Binding-site contacts:
Ligand atom C1 contacts residue GLY345 of chain 1.A at 4.2 Å.
Ligand atom C6 contacts residue SER347 of chain 1.A at 4.4 Å.
Ligand atom C1 contacts residue ASN350 of chain 1.A at 1.4 Å.
Ligand atom C3 contacts residue GLY345 of chain 1.A at 3.7 Å.
Ligand atom O5 contacts residue SER347 of chain 1.A at 3.5 Å.
Ligand atom O3 contacts residue GLY345 of chain 1.A at 4.1 Å.
Ligand atom C5 contacts residue PHE346 of chain 1.A at 4.4 Å (hydrophobic).
Ligand atom N2 contacts residue GLY345 of chain 1.A at 3.5 Å (h-bond).
Ligand atom C3 contacts residue ASN350 of chain 1.A at 3.8 Å.
Ligand atom C8 contacts residue SER352 of chain 1.A at 3.9 Å.
Ligand atom O7 contacts residue ASN350 of chain 1.A at 3.0 Å (h-bond).
Ligand atom N2 contacts residue ASN350 of chain 1.A at 2.9 Å (h-bond).
Ligand atom C8 contacts residue LEU353 of chain 1.A at 3.3 Å (hydrophobic).
Ligand atom C2 contacts residue ASN350 of chain 1.A at 2.5 Å.
Ligand atom O5 contacts residue ASN350 of chain 1.A at 2.4 Å (h-bond).
Ligand atom C8 contacts residue ASN350 of chain 1.A at 3.9 Å.
Ligand atom C7 contacts residue SER352 of chain 1.A at 4.5 Å.
Ligand atom O4 contacts residue GLY345 of chain 1.A at 4.3 Å.
Ligand atom C7 contacts residue ASN350 of chain 1.A at 3.2 Å.
Ligand atom C7 contacts residue GLY345 of chain 1.A at 4.5 Å.
Ligand atom C1 contacts residue SER347 of chain 1.A at 3.6 Å.
Ligand atom C5 contacts residue ASN350 of chain 1.A at 3.7 Å.
Ligand atom C5 contacts residue SER347 of chain 1.A at 3.9 Å.
Ligand atom C4 contacts residue ASN350 of chain 1.A at 4.2 Å.
Ligand atom C2 contacts residue GLY345 of chain 1.A at 4.0 Å.

Sequence of chain 1.A:
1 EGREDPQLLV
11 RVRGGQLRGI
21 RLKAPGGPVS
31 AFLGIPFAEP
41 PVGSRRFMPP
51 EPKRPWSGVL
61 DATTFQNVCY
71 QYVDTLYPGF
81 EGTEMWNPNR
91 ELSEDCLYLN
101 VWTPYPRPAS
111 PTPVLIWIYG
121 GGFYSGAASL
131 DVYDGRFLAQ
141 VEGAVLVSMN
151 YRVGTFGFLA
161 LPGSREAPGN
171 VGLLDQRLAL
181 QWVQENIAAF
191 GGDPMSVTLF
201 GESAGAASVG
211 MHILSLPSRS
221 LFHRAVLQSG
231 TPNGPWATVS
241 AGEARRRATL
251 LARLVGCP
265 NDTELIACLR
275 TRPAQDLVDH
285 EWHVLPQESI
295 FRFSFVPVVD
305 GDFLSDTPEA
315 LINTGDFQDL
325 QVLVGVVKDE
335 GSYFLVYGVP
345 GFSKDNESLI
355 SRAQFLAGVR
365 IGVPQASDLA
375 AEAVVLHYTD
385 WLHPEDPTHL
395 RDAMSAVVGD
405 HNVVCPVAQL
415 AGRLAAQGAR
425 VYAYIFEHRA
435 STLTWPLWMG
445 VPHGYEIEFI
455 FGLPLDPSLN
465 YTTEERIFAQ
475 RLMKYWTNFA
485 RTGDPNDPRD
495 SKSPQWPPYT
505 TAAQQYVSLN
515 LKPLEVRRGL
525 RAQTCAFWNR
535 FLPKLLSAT

This small molecule binds to this protein.
Small molecule (SMILES): CC(=O)N[C@@H]1[C@@H](O)[C@H](O)[C@@H](CO)O[C@H]1O